Sequence of chain 1.D:
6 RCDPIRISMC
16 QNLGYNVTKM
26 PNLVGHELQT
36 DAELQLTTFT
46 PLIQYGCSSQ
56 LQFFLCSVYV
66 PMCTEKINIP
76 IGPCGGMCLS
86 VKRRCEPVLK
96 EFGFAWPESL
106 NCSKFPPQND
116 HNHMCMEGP

The small molecule below binds the protein below.
Small molecule (SMILES): CC(=O)N[C@@H]1[C@@H](O)[C@H](O)[C@@H](CO)O[C@H]1O

Binding-site contacts:
Ligand atom C1 contacts residue SER108 of chain 1.D at 4.3 Å.
Ligand atom C8 contacts residue SER108 of chain 1.D at 4.2 Å.
Ligand atom C6 contacts residue ASN106 of chain 1.D at 4.3 Å.
Ligand atom C4 contacts residue ASN106 of chain 1.D at 4.2 Å.
Ligand atom C7 contacts residue SER108 of chain 1.D at 4.4 Å.
Ligand atom C1 contacts residue ASN106 of chain 1.D at 1.4 Å.
Ligand atom N2 contacts residue SER108 of chain 1.D at 4.3 Å.
Ligand atom C8 contacts residue ASN106 of chain 1.D at 2.9 Å.
Ligand atom C3 contacts residue ASN106 of chain 1.D at 4.0 Å.
Ligand atom C7 contacts residue ASN106 of chain 1.D at 3.7 Å.
Ligand atom C5 contacts residue ASN106 of chain 1.D at 3.3 Å.
Ligand atom C8 contacts residue LYS109 of chain 1.D at 3.8 Å.
Ligand atom O6 contacts residue ASN106 of chain 1.D at 4.0 Å.
Ligand atom C2 contacts residue SER108 of chain 1.D at 4.1 Å.
Ligand atom N2 contacts residue ASN106 of chain 1.D at 3.6 Å.
Ligand atom O5 contacts residue ASN106 of chain 1.D at 2.2 Å (h-bond).
Ligand atom C2 contacts residue ASN106 of chain 1.D at 2.9 Å.